Binding-site contacts:
Ligand atom CBB contacts residue HIS44 of chain 1.A at 3.6 Å.
Ligand atom OXT contacts residue SER196 of chain 1.A at 3.6 Å.
Ligand atom CAL contacts residue MET40 of chain 1.A at 3.2 Å (hydrophobic).
Ligand atom CAA contacts residue PRO185 of chain 1.A at 3.2 Å (hydrophobic).
Ligand atom NAS contacts residue HIS47 of chain 1.A at 2.9 Å (h-bond).
Ligand atom CAQ contacts residue HIS47 of chain 1.A at 3.7 Å.
Ligand atom OAT contacts residue GLY46 of chain 1.A at 3.3 Å.
Ligand atom OAG contacts residue THR39 of chain 1.A at 3.7 Å.
Ligand atom C contacts residue SER196 of chain 1.A at 3.5 Å.
Ligand atom CAO contacts residue LYS160 of chain 1.A at 3.8 Å.
Ligand atom CA contacts residue ASP161 of chain 1.A at 3.6 Å.
Ligand atom OAH contacts residue TYR82 of chain 1.A at 3.2 Å (h-bond).
Ligand atom OAG contacts residue MET40 of chain 1.A at 2.8 Å (h-bond).
Ligand atom CAC contacts residue VAL143 of chain 1.A at 3.6 Å (hydrophobic).
Ligand atom CAO contacts residue MET195 of chain 1.A at 3.3 Å (hydrophobic).
Ligand atom CBA contacts residue HIS44 of chain 1.A at 3.7 Å.
Ligand atom CAD contacts residue GLN72 of chain 1.A at 3.4 Å.
Ligand atom OAT contacts residue VAL187 of chain 1.A at 3.5 Å (h-bond).
Ligand atom OAF contacts residue ASP161 of chain 1.A at 3.1 Å (salt-bridge).
Ligand atom CAP contacts residue GLY158 of chain 1.A at 3.8 Å.
Ligand atom CAO contacts residue HIS44 of chain 1.A at 3.8 Å.
Ligand atom CAA contacts residue VAL184 of chain 1.A at 3.6 Å (hydrophobic).
Ligand atom SBE contacts residue HIS47 of chain 1.A at 3.7 Å.
Ligand atom CAA contacts residue GLY158 of chain 1.A at 3.6 Å.
Ligand atom CAD contacts residue VAL139 of chain 1.A at 3.4 Å (hydrophobic).
Ligand atom CAL contacts residue THR39 of chain 1.A at 3.5 Å.
Ligand atom CA contacts residue MET195 of chain 1.A at 3.5 Å (hydrophobic).
Ligand atom CAK contacts residue GLN164 of chain 1.A at 3.5 Å.
Ligand atom O contacts residue SER196 of chain 1.A at 3.3 Å (h-bond).
Ligand atom O contacts residue SER197 of chain 1.A at 3.5 Å (h-bond).
Ligand atom C contacts residue SER197 of chain 1.A at 3.8 Å.
Ligand atom OAG contacts residue HIS47 of chain 1.A at 3.3 Å (h-bond).
Ligand atom OXT contacts residue SER197 of chain 1.A at 3.5 Å (h-bond).
Ligand atom C contacts residue MET195 of chain 1.A at 3.9 Å (hydrophobic).
Ligand atom CAC contacts residue PHE157 of chain 1.A at 3.5 Å (hydrophobic).
Ligand atom OXT contacts residue HIS44 of chain 1.A at 2.9 Å.
Ligand atom CAW contacts residue GLY46 of chain 1.A at 3.6 Å.
Ligand atom CAL contacts residue PRO38 of chain 1.A at 3.4 Å (hydrophobic).
Ligand atom CA contacts residue LYS160 of chain 1.A at 3.5 Å.
Ligand atom CAJ contacts residue PRO38 of chain 1.A at 3.4 Å (hydrophobic).

Sequence of chain 1.A:
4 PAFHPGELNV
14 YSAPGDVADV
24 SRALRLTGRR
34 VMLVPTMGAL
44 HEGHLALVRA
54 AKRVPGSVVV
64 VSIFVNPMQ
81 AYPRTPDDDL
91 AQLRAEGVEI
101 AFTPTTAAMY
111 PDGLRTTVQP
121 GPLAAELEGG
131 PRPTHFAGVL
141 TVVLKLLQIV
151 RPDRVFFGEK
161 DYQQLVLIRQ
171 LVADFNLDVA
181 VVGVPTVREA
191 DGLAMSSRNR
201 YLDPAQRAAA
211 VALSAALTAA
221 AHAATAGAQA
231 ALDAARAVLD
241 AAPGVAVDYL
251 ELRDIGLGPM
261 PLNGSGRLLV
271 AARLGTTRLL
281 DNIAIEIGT

This protein binds this small molecule.
Small molecule (SMILES): COc1ccc2c(c1)cc(C(=O)NS(=O)(=O)c1ccc(C(C)(C)C)cc1)n2CC(=O)O